A small-molecule ligand and the protein it binds are described below.
Small molecule (SMILES): Oc1ccccc1I

Sequence of chain 1.A:
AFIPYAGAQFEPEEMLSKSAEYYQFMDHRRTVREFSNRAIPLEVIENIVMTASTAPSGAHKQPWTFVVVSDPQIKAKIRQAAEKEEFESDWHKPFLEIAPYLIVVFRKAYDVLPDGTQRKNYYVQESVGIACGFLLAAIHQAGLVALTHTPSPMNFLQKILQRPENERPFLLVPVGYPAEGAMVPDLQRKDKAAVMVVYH

Binding-site contacts:
Ligand atom CG contacts residue FMN1 of chain 2.C at 3.5 Å.
Ligand atom IE contacts residue TYR145 of chain 1.A at 4.2 Å.
Ligand atom CH contacts residue FMN1 of chain 2.C at 3.6 Å.
Ligand atom OF contacts residue ALA64 of chain 1.A at 2.9 Å (h-bond).
Ligand atom CF contacts residue ALA64 of chain 1.A at 3.8 Å (hydrophobic).
Ligand atom OF contacts residue FMN1 of chain 2.C at 3.0 Å (h-bond).
Ligand atom IE contacts residue GLY63 of chain 1.A at 4.0 Å.
Ligand atom OF contacts residue GLY63 of chain 1.A at 3.9 Å.
Ligand atom CD contacts residue FMN1 of chain 2.C at 3.9 Å.
Ligand atom CF contacts residue FMN1 of chain 2.C at 3.6 Å.
Ligand atom CC contacts residue FMN1 of chain 2.C at 3.8 Å.
Ligand atom IE contacts residue FMN1 of chain 2.C at 4.0 Å.
Ligand atom IE contacts residue ALA64 of chain 1.A at 4.0 Å.
Ligand atom OF contacts residue SER62 of chain 1.A at 4.4 Å.
Ligand atom CE contacts residue ALA64 of chain 1.A at 4.3 Å (hydrophobic).
Ligand atom IE contacts residue TYR146 of chain 1.A at 3.8 Å.
Ligand atom CE contacts residue FMN1 of chain 2.C at 3.8 Å.